A small-molecule ligand and the protein it binds are described below.
Small molecule (SMILES): O=C(O)C[C@H](NC(=O)CP(=O)(O)O)C(=O)O

Sequence of chain 2.A:
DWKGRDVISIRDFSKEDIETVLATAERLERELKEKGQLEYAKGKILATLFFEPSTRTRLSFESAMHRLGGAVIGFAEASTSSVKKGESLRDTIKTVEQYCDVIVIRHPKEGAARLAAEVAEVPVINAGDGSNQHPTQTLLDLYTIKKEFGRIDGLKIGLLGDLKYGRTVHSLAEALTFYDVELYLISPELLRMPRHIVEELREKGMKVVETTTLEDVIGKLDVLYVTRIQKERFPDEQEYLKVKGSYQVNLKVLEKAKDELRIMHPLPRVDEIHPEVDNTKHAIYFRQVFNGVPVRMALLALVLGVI

Binding-site contacts:
Ligand atom O2P contacts residue THR56 of chain 1.A at 3.0 Å (h-bond).
Ligand atom O1P contacts residue LYS86 of chain 2.A at 3.0 Å (salt-bridge).
Ligand atom O5 contacts residue GLN231 of chain 1.A at 3.0 Å (h-bond).
Ligand atom O3P contacts residue THR56 of chain 1.A at 3.5 Å (h-bond).
Ligand atom N2 contacts residue LEU268 of chain 1.A at 2.8 Å (h-bond).
Ligand atom O3P contacts residue ARG107 of chain 1.A at 3.4 Å (salt-bridge).
Ligand atom O2 contacts residue ARG168 of chain 1.A at 2.8 Å (salt-bridge).
Ligand atom O3P contacts residue SER55 of chain 1.A at 2.7 Å (h-bond).
Ligand atom O1P contacts residue SER55 of chain 1.A at 3.7 Å.
Ligand atom O1 contacts residue HIS135 of chain 1.A at 2.7 Å (h-bond).
Ligand atom C2 contacts residue LEU268 of chain 1.A at 3.6 Å (hydrophobic).
Ligand atom O2P contacts residue SER83 of chain 2.A at 3.0 Å (h-bond).
Ligand atom O3 contacts residue LYS86 of chain 2.A at 3.0 Å (salt-bridge).
Ligand atom O3P contacts residue ARG57 of chain 1.A at 3.4 Å (salt-bridge).
Ligand atom O4 contacts residue ARG229 of chain 1.A at 3.0 Å (salt-bridge).
Ligand atom O1 contacts residue ARG107 of chain 1.A at 2.9 Å (salt-bridge).
Ligand atom C1P contacts residue LEU268 of chain 1.A at 3.3 Å (hydrophobic).
Ligand atom O1 contacts residue GLN138 of chain 1.A at 3.7 Å.
Ligand atom C3 contacts residue LEU268 of chain 1.A at 3.3 Å (hydrophobic).
Ligand atom O1 contacts residue THR58 of chain 1.A at 3.0 Å (h-bond).
Ligand atom P contacts residue SER83 of chain 2.A at 3.5 Å.
Ligand atom P contacts residue THR56 of chain 1.A at 3.7 Å.
Ligand atom C2 contacts residue THR169 of chain 1.A at 3.7 Å.
Ligand atom C5 contacts residue LEU268 of chain 1.A at 3.5 Å (hydrophobic).
Ligand atom C1 contacts residue LEU268 of chain 1.A at 3.4 Å (hydrophobic).
Ligand atom O1P contacts residue ARG107 of chain 1.A at 2.9 Å (salt-bridge).
Ligand atom O3 contacts residue ARG107 of chain 1.A at 3.0 Å (salt-bridge).
Ligand atom O3 contacts residue ARG168 of chain 1.A at 2.9 Å (salt-bridge).
Ligand atom O5 contacts residue ARG229 of chain 1.A at 2.9 Å (salt-bridge).
Ligand atom C5 contacts residue ARG229 of chain 1.A at 3.6 Å.
Ligand atom O3P contacts residue THR58 of chain 1.A at 2.8 Å (h-bond).
Ligand atom C1P contacts residue ARG57 of chain 1.A at 3.4 Å.
Ligand atom C4 contacts residue ARG168 of chain 1.A at 3.5 Å.
Ligand atom O4 contacts residue LYS86 of chain 2.A at 2.7 Å (salt-bridge).
Ligand atom O1P contacts residue SER83 of chain 2.A at 2.8 Å (h-bond).
Ligand atom O2P contacts residue ARG57 of chain 1.A at 2.9 Å (salt-bridge).
Ligand atom C1 contacts residue ARG107 of chain 1.A at 3.7 Å.
Ligand atom O2 contacts residue HIS135 of chain 1.A at 3.7 Å.
Ligand atom P contacts residue ARG107 of chain 1.A at 3.7 Å.
Ligand atom P contacts residue ARG57 of chain 1.A at 3.7 Å.

Sequence of chain 1.A:
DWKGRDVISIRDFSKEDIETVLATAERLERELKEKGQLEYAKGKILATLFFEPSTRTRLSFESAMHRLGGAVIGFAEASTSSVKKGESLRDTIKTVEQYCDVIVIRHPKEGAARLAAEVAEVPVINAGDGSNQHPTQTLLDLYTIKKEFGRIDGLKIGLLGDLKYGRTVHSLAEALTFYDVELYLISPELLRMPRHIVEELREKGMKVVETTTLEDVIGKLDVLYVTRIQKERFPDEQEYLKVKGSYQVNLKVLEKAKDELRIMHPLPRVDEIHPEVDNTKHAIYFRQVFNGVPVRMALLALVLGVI